Sequence of chain 1.B:
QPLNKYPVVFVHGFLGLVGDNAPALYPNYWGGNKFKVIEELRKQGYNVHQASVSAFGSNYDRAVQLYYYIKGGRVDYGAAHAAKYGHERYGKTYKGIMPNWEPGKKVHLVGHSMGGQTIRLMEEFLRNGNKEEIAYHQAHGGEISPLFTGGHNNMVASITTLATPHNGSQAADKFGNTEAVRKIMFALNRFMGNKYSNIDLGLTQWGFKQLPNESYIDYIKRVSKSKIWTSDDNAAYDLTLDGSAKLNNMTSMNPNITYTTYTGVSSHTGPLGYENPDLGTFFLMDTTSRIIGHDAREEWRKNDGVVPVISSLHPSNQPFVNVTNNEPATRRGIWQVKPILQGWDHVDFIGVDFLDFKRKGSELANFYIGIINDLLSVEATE

A small-molecule ligand and the protein it binds are described below.
Small molecule (SMILES): CCCCCC(=O)O

Binding-site contacts:
Ligand atom CB contacts residue LEU42 of chain 1.B at 3.9 Å (hydrophobic).
Ligand atom C6 contacts residue TYR43 of chain 1.B at 4.5 Å (hydrophobic).
Ligand atom CG contacts residue LEU42 of chain 1.B at 4.2 Å (hydrophobic).
Ligand atom CD contacts residue LEU42 of chain 1.B at 4.3 Å (hydrophobic).
Ligand atom C contacts residue LEU42 of chain 1.B at 3.8 Å (hydrophobic).
Ligand atom C contacts residue PRO40 of chain 1.B at 4.5 Å (hydrophobic).
Ligand atom O contacts residue PRO40 of chain 1.B at 3.9 Å.
Ligand atom O contacts residue LEU42 of chain 1.B at 3.8 Å.
Ligand atom CA contacts residue PRO40 of chain 1.B at 4.1 Å (hydrophobic).
Ligand atom O contacts residue ALA41 of chain 1.B at 3.9 Å.
Ligand atom CA contacts residue LEU42 of chain 1.B at 3.4 Å (hydrophobic).